The small molecule below binds the protein below.
Small molecule (SMILES): CC(=O)N[C@H]1[C@H](O[C@H]2[C@H](O)[C@@H](NC(C)=O)CO[C@@H]2CO)O[C@H](CO)[C@@H](O[C@@H]2O[C@H](CO)[C@@H](O)[C@H](O)[C@@H]2O)[C@@H]1O

Sequence of chain 1.A:
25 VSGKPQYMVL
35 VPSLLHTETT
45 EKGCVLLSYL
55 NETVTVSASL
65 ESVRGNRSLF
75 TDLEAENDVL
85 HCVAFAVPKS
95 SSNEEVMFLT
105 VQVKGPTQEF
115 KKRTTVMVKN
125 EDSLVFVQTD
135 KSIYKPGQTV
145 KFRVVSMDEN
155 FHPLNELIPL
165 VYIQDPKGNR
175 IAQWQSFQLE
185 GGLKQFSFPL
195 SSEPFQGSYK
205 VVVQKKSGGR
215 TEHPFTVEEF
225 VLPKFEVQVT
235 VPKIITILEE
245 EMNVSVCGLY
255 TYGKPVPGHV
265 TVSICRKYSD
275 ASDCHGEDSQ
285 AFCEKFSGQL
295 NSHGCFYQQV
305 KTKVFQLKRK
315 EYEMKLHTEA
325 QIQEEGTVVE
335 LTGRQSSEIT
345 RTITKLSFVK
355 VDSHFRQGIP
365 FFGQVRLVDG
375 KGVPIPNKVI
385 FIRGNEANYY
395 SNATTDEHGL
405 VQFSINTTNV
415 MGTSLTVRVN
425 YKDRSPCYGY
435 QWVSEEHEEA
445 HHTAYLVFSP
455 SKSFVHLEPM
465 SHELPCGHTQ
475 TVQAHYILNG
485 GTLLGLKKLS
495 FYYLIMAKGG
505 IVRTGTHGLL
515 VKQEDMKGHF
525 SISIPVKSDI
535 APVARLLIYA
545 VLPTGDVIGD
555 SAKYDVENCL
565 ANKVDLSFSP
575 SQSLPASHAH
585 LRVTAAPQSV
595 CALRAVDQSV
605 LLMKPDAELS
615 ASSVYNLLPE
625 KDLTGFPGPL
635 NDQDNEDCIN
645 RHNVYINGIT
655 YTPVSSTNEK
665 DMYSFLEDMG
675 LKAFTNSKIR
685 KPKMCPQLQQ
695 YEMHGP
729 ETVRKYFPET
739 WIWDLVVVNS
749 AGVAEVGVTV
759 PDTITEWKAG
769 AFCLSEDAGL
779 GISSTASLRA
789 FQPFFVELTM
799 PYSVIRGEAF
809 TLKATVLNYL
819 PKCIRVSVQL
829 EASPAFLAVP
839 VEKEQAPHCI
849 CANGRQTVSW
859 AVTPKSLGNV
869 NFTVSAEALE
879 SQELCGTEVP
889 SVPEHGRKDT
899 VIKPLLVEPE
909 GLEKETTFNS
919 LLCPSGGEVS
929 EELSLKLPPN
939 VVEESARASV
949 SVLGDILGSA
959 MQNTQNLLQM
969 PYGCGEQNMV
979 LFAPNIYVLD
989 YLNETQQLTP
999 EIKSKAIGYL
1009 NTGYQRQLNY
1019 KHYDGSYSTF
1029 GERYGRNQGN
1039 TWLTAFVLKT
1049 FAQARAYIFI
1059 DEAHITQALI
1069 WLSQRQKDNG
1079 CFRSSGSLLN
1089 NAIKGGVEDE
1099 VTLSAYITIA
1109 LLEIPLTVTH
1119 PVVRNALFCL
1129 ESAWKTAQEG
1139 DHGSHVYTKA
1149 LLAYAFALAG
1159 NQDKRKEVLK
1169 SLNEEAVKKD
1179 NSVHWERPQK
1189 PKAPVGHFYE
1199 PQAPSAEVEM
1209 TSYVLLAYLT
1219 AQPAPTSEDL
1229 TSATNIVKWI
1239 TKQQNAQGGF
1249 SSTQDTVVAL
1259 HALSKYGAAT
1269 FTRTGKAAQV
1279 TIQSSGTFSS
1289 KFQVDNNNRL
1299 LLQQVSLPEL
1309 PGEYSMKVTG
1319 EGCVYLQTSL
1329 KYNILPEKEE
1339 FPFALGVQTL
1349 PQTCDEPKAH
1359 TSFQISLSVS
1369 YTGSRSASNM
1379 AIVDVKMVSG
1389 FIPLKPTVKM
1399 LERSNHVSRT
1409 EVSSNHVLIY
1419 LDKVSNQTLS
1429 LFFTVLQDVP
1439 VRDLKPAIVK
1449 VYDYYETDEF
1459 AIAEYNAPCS

Binding-site contacts:
Ligand atom O2 contacts residue ARG1271 of chain 1.A at 2.8 Å (salt-bridge).
Ligand atom O7 contacts residue ASN991 of chain 1.A at 3.5 Å (h-bond).
Ligand atom C8 contacts residue ASP988 of chain 1.A at 3.8 Å.
Ligand atom O6 contacts residue ASN991 of chain 1.A at 3.7 Å.
Ligand atom C7 contacts residue GLU992 of chain 1.A at 3.9 Å.
Ligand atom C7 contacts residue ASN991 of chain 1.A at 3.4 Å.
Ligand atom C3 contacts residue ASN991 of chain 1.A at 3.8 Å.
Ligand atom C7 contacts residue TYR1055 of chain 1.A at 3.6 Å (hydrophobic).
Ligand atom C2 contacts residue ARG1271 of chain 1.A at 4.2 Å.
Ligand atom C8 contacts residue ASN991 of chain 1.A at 4.4 Å.
Ligand atom N2 contacts residue GLU992 of chain 1.A at 3.2 Å (salt-bridge).
Ligand atom C8 contacts residue TYR1055 of chain 1.A at 3.5 Å (hydrophobic).
Ligand atom O4 contacts residue ARG1271 of chain 1.A at 4.0 Å.
Ligand atom C4 contacts residue ASN991 of chain 1.A at 4.2 Å.
Ligand atom C8 contacts residue GLU992 of chain 1.A at 3.6 Å.
Ligand atom N2 contacts residue TYR1055 of chain 1.A at 4.3 Å.
Ligand atom C6 contacts residue ASN991 of chain 1.A at 4.3 Å.
Ligand atom O7 contacts residue TYR1055 of chain 1.A at 3.8 Å.
Ligand atom N2 contacts residue ASN991 of chain 1.A at 2.9 Å (h-bond).
Ligand atom C2 contacts residue ASN991 of chain 1.A at 2.4 Å.
Ligand atom O5 contacts residue ASN991 of chain 1.A at 2.3 Å (h-bond).
Ligand atom C5 contacts residue ASN991 of chain 1.A at 3.6 Å.
Ligand atom C1 contacts residue ASN991 of chain 1.A at 1.4 Å.
Ligand atom C2 contacts residue GLU992 of chain 1.A at 4.0 Å.
Ligand atom C1 contacts residue TYR1055 of chain 1.A at 4.3 Å (hydrophobic).